Binding-site contacts:
Ligand atom O3 contacts residue CYS166 of chain 1.C at 2.6 Å (h-bond).
Ligand atom C5 contacts residue CYS166 of chain 1.C at 3.7 Å (hydrophobic).
Ligand atom C2 contacts residue CYS166 of chain 1.C at 2.7 Å (hydrophobic).
Ligand atom O3 contacts residue NAD1 of chain 1.G at 4.1 Å.
Ligand atom O3 contacts residue THR167 of chain 1.C at 4.5 Å.
Ligand atom C4 contacts residue NAD1 of chain 1.G at 3.6 Å.
Ligand atom C1 contacts residue THR167 of chain 1.C at 4.3 Å.
Ligand atom O9 contacts residue ARG249 of chain 1.C at 4.3 Å.
Ligand atom C2 contacts residue NAD1 of chain 1.G at 4.4 Å.
Ligand atom P7 contacts residue ARG249 of chain 1.C at 4.3 Å.
Ligand atom C5 contacts residue HIS194 of chain 1.C at 3.0 Å.
Ligand atom C2 contacts residue HIS194 of chain 1.C at 3.5 Å.
Ligand atom C6 contacts residue ARG249 of chain 1.C at 4.1 Å.
Ligand atom O8 contacts residue THR167 of chain 1.C at 3.4 Å (h-bond).
Ligand atom C5 contacts residue THR167 of chain 1.C at 3.8 Å.
Ligand atom O10 contacts residue HIS194 of chain 1.C at 3.7 Å.
Ligand atom O10 contacts residue ARG249 of chain 1.C at 3.2 Å (salt-bridge).
Ligand atom C1 contacts residue HIS194 of chain 1.C at 4.4 Å.
Ligand atom P7 contacts residue THR226 of chain 1.C at 3.8 Å.
Ligand atom O8 contacts residue THR226 of chain 1.C at 2.7 Å (h-bond).
Ligand atom C4 contacts residue CYS166 of chain 1.C at 3.5 Å (hydrophobic).
Ligand atom O10 contacts residue SER247 of chain 1.C at 3.2 Å (h-bond).
Ligand atom C6 contacts residue HIS194 of chain 1.C at 4.2 Å.
Ligand atom O9 contacts residue THR226 of chain 1.C at 3.6 Å.
Ligand atom C4 contacts residue THR197 of chain 1.C at 4.0 Å.
Ligand atom C1 contacts residue CYS166 of chain 1.C at 1.7 Å (hydrophobic).
Ligand atom O3 contacts residue SER165 of chain 1.C at 3.2 Å.
Ligand atom C1 contacts residue SER165 of chain 1.C at 4.2 Å.
Ligand atom O9 contacts residue THR225 of chain 1.C at 3.6 Å.
Ligand atom C4 contacts residue HIS194 of chain 1.C at 3.7 Å.
Ligand atom C1 contacts residue NAD1 of chain 1.G at 4.0 Å.

Sequence of chain 1.C:
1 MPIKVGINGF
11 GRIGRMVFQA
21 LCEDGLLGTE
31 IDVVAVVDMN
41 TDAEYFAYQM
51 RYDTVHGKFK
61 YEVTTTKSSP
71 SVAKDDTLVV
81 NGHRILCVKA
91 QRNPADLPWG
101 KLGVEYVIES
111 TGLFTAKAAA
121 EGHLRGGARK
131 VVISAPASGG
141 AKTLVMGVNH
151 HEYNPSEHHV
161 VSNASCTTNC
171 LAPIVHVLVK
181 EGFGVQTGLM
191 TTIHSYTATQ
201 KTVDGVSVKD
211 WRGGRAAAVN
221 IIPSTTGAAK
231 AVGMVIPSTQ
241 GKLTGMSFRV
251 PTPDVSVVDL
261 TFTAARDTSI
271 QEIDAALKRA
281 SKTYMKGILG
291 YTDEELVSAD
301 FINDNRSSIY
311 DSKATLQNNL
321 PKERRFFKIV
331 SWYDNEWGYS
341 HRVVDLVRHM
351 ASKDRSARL

The small molecule below binds the protein below.
Small molecule (SMILES): C=C(C=O)CCP(=O)(O)O